Sequence of chain 1.B:
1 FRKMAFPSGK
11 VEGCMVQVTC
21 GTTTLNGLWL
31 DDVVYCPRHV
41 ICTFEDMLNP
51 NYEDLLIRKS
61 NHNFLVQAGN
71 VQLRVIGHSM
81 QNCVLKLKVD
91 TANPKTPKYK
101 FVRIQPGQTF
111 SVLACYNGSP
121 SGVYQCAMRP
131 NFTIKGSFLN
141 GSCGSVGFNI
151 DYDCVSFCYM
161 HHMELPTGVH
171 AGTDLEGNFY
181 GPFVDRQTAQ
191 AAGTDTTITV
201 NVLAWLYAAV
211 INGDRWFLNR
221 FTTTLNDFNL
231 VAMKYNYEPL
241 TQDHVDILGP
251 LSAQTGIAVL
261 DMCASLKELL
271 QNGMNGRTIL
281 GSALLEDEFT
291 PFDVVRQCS

The protein below binds the small molecule below.
Small molecule (SMILES): COc1cccc2[nH]c(C(=O)N[C@@H](CC(C)C)C(=O)N[C@@H](C[C@@H]3CCNC3=O)C(=O)COP(=O)(O)O)cc12

Binding-site contacts:
Ligand atom O33 contacts residue SER142 of chain 1.B at 3.5 Å (h-bond).
Ligand atom O01 contacts residue MET163 of chain 1.B at 3.3 Å.
Ligand atom C11 contacts residue THR188 of chain 1.B at 3.5 Å.
Ligand atom N22 contacts residue PHE138 of chain 1.B at 3.3 Å (h-bond).
Ligand atom O31 contacts residue THR24 of chain 1.B at 3.5 Å (h-bond).
Ligand atom N17 contacts residue CYS143 of chain 1.B at 2.7 Å (h-bond).
Ligand atom O28 contacts residue CYS143 of chain 1.B at 3.5 Å (h-bond).
Ligand atom N04 contacts residue GLU164 of chain 1.B at 2.9 Å (salt-bridge).
Ligand atom O12 contacts residue THR188 of chain 1.B at 3.4 Å (h-bond).
Ligand atom O25 contacts residue PHE138 of chain 1.B at 3.4 Å.
Ligand atom O33 contacts residue CYS143 of chain 1.B at 2.2 Å (h-bond).
Ligand atom N22 contacts residue LEU139 of chain 1.B at 3.6 Å (h-bond).
Ligand atom O12 contacts residue GLN187 of chain 1.B at 3.3 Å (h-bond).
Ligand atom O32 contacts residue GLY141 of chain 1.B at 3.4 Å (h-bond).
Ligand atom C19 contacts residue CYS143 of chain 1.B at 3.2 Å (hydrophobic).
Ligand atom C27 contacts residue HIS39 of chain 1.B at 3.1 Å.
Ligand atom C10 contacts residue ALA189 of chain 1.B at 3.4 Å (hydrophobic).
Ligand atom C21 contacts residue GLU164 of chain 1.B at 3.5 Å.
Ligand atom O25 contacts residue HIS161 of chain 1.B at 2.7 Å (h-bond).
Ligand atom C05 contacts residue GLN187 of chain 1.B at 3.5 Å.
Ligand atom N17 contacts residue HIS162 of chain 1.B at 2.7 Å (h-bond).
Ligand atom C15 contacts residue GLN187 of chain 1.B at 3.7 Å.
Ligand atom C11 contacts residue ALA189 of chain 1.B at 3.6 Å (hydrophobic).
Ligand atom N22 contacts residue GLU164 of chain 1.B at 3.2 Å (salt-bridge).
Ligand atom C16 contacts residue HIS162 of chain 1.B at 3.4 Å.
Ligand atom O01 contacts residue GLU164 of chain 1.B at 3.0 Å (salt-bridge).
Ligand atom O33 contacts residue GLY141 of chain 1.B at 3.5 Å (h-bond).
Ligand atom C18 contacts residue CYS143 of chain 1.B at 2.5 Å (hydrophobic).
Ligand atom O25 contacts residue HIS170 of chain 1.B at 3.7 Å.
Ligand atom O25 contacts residue GLU164 of chain 1.B at 3.6 Å.
Ligand atom C35 contacts residue GLN187 of chain 1.B at 3.2 Å.
Ligand atom C09 contacts residue ALA189 of chain 1.B at 3.5 Å (hydrophobic).
Ligand atom C36 contacts residue GLN187 of chain 1.B at 3.3 Å.
Ligand atom C23 contacts residue ASN140 of chain 1.B at 3.3 Å.
Ligand atom C13 contacts residue GLN187 of chain 1.B at 3.4 Å.
Ligand atom O25 contacts residue SER142 of chain 1.B at 3.7 Å.
Ligand atom C26 contacts residue CYS143 of chain 1.B at 1.8 Å (hydrophobic).
Ligand atom N14 contacts residue GLN187 of chain 1.B at 3.0 Å (h-bond).
Ligand atom C27 contacts residue CYS143 of chain 1.B at 2.2 Å (hydrophobic).
Ligand atom C15 contacts residue HIS162 of chain 1.B at 3.3 Å.